Binding-site contacts:
Ligand atom C8 contacts residue LEU90 of chain 1.B at 4.5 Å (hydrophobic).
Ligand atom C8 contacts residue HIS53 of chain 1.B at 3.8 Å.
Ligand atom C7 contacts residue THR102 of chain 1.B at 4.0 Å.
Ligand atom C7 contacts residue HIS53 of chain 1.B at 4.4 Å.
Ligand atom C6 contacts residue TRP99 of chain 1.B at 3.6 Å (hydrophobic).
Ligand atom C8 contacts residue HIS131 of chain 1.B at 3.6 Å.
Ligand atom C6 contacts residue VAL93 of chain 1.B at 3.9 Å (hydrophobic).
Ligand atom C2 contacts residue GLU253 of chain 1.B at 4.0 Å.
Ligand atom C4 contacts residue LEU90 of chain 1.B at 4.0 Å (hydrophobic).
Ligand atom C2 contacts residue ILE159 of chain 1.B at 4.2 Å (hydrophobic).
Ligand atom O1 contacts residue HIS53 of chain 1.B at 3.7 Å.
Ligand atom C6 contacts residue LEU90 of chain 1.B at 3.6 Å (hydrophobic).
Ligand atom C5 contacts residue ILE159 of chain 1.B at 3.8 Å (hydrophobic).
Ligand atom C7 contacts residue LEU90 of chain 1.B at 4.0 Å (hydrophobic).
Ligand atom C6 contacts residue ILE159 of chain 1.B at 4.0 Å (hydrophobic).
Ligand atom O1 contacts residue HIS131 of chain 1.B at 3.2 Å.
Ligand atom O3 contacts residue PHE87 of chain 1.B at 3.3 Å.
Ligand atom C3 contacts residue PRO153 of chain 1.B at 4.3 Å (hydrophobic).
Ligand atom C3 contacts residue ILE159 of chain 1.B at 3.9 Å (hydrophobic).
Ligand atom C3 contacts residue PHE87 of chain 1.B at 4.0 Å (hydrophobic).
Ligand atom C3 contacts residue LEU90 of chain 1.B at 4.3 Å (hydrophobic).
Ligand atom O3 contacts residue PRO153 of chain 1.B at 3.1 Å.
Ligand atom O2 contacts residue HIS53 of chain 1.B at 3.8 Å.
Ligand atom C5 contacts residue LEU90 of chain 1.B at 3.5 Å (hydrophobic).
Ligand atom C3 contacts residue ILE85 of chain 1.B at 4.4 Å (hydrophobic).
Ligand atom C2 contacts residue HIS154 of chain 1.B at 4.3 Å.
Ligand atom O2 contacts residue LEU90 of chain 1.B at 4.0 Å.
Ligand atom O3 contacts residue ILE85 of chain 1.B at 4.1 Å.
Ligand atom O1 contacts residue ASP163 of chain 1.B at 3.8 Å.
Ligand atom C6 contacts residue GLU253 of chain 1.B at 4.4 Å.
Ligand atom O2 contacts residue PHE48 of chain 1.B at 3.4 Å.
Ligand atom C5 contacts residue VAL93 of chain 1.B at 3.9 Å (hydrophobic).
Ligand atom C1 contacts residue LEU90 of chain 1.B at 3.4 Å (hydrophobic).
Ligand atom O2 contacts residue HIS131 of chain 1.B at 2.9 Å (h-bond).
Ligand atom O2 contacts residue ILE85 of chain 1.B at 4.1 Å.
Ligand atom C4 contacts residue ILE159 of chain 1.B at 3.5 Å (hydrophobic).
Ligand atom C8 contacts residue PHE48 of chain 1.B at 4.4 Å (hydrophobic).
Ligand atom C4 contacts residue PHE87 of chain 1.B at 3.9 Å (hydrophobic).
Ligand atom C2 contacts residue LEU90 of chain 1.B at 4.5 Å (hydrophobic).

Sequence of chain 1.B:
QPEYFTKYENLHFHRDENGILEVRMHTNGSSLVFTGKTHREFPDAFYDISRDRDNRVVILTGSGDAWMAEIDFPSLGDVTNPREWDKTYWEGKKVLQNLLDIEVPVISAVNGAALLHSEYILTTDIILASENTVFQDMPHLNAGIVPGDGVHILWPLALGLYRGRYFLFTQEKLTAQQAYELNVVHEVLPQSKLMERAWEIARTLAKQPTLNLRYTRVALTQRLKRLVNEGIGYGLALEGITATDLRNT

A protein and the small-molecule ligand that binds it are described below.
Small molecule (SMILES): O=C(O)C[C@H]1CCCC(=O)C1